Binding-site contacts:
Ligand atom O5 contacts residue TRP285 of chain 1.S at 3.1 Å (h-bond).
Ligand atom O1 contacts residue TRP285 of chain 1.S at 3.1 Å.
Ligand atom O4 contacts residue TRP285 of chain 1.S at 3.2 Å.
Ligand atom C5 contacts residue TRP285 of chain 1.S at 3.7 Å (hydrophobic).
Ligand atom O3 contacts residue TRP285 of chain 1.S at 3.9 Å.
Ligand atom C4 contacts residue TRP285 of chain 1.S at 4.0 Å (hydrophobic).
Ligand atom O1 contacts residue ALA254 of chain 1.R at 4.3 Å.
Ligand atom O6 contacts residue TRP285 of chain 1.S at 3.2 Å (h-bond).
Ligand atom C3 contacts residue TRP285 of chain 1.S at 4.0 Å (hydrophobic).
Ligand atom O2 contacts residue VAL255 of chain 1.R at 3.9 Å.
Ligand atom C6 contacts residue TRP285 of chain 1.S at 3.4 Å (hydrophobic).
Ligand atom O1 contacts residue ASN252 of chain 1.R at 4.2 Å.
Ligand atom O2 contacts residue ASN252 of chain 1.R at 3.1 Å (h-bond).
Ligand atom O2 contacts residue TRP285 of chain 1.S at 4.3 Å.
Ligand atom C2 contacts residue ASN252 of chain 1.R at 4.4 Å.
Ligand atom C1 contacts residue TRP285 of chain 1.S at 3.5 Å (hydrophobic).
Ligand atom C2 contacts residue TRP285 of chain 1.S at 3.5 Å (hydrophobic).
Ligand atom O1 contacts residue VAL255 of chain 1.R at 4.0 Å.

Sequence of chain 1.S:
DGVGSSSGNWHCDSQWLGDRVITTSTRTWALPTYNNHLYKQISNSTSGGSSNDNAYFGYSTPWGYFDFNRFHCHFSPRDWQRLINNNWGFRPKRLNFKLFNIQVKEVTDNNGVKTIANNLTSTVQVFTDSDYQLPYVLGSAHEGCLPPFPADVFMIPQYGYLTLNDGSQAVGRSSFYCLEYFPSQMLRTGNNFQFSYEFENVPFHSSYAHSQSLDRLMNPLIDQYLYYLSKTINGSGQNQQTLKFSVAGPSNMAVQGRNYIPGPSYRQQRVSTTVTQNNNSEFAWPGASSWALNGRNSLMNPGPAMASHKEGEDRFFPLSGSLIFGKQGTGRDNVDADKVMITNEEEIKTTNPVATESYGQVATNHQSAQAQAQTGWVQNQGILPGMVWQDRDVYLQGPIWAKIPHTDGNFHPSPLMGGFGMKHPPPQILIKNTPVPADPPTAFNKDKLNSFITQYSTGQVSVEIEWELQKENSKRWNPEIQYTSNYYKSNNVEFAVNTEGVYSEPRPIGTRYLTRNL

The small molecule below binds the protein below.
Small molecule (SMILES): OC[C@H]1O[C@@H](O)[C@H](O)[C@@H](O)[C@H]1O

Sequence of chain 1.R:
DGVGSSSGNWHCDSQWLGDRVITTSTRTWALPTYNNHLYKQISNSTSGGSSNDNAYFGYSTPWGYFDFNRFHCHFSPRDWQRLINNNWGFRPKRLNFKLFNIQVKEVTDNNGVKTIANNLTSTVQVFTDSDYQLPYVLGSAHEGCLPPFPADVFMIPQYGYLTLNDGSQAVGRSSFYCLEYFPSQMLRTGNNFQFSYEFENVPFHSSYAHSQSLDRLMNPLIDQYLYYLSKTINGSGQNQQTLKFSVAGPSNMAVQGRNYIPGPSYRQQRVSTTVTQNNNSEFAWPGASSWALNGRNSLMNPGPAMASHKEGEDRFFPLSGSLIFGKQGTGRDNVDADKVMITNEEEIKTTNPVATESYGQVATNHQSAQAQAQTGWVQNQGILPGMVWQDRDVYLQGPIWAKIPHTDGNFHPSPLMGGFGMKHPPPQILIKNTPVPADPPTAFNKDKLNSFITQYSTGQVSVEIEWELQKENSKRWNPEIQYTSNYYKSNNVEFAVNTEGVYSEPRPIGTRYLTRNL